Sequence of chain 1.C:
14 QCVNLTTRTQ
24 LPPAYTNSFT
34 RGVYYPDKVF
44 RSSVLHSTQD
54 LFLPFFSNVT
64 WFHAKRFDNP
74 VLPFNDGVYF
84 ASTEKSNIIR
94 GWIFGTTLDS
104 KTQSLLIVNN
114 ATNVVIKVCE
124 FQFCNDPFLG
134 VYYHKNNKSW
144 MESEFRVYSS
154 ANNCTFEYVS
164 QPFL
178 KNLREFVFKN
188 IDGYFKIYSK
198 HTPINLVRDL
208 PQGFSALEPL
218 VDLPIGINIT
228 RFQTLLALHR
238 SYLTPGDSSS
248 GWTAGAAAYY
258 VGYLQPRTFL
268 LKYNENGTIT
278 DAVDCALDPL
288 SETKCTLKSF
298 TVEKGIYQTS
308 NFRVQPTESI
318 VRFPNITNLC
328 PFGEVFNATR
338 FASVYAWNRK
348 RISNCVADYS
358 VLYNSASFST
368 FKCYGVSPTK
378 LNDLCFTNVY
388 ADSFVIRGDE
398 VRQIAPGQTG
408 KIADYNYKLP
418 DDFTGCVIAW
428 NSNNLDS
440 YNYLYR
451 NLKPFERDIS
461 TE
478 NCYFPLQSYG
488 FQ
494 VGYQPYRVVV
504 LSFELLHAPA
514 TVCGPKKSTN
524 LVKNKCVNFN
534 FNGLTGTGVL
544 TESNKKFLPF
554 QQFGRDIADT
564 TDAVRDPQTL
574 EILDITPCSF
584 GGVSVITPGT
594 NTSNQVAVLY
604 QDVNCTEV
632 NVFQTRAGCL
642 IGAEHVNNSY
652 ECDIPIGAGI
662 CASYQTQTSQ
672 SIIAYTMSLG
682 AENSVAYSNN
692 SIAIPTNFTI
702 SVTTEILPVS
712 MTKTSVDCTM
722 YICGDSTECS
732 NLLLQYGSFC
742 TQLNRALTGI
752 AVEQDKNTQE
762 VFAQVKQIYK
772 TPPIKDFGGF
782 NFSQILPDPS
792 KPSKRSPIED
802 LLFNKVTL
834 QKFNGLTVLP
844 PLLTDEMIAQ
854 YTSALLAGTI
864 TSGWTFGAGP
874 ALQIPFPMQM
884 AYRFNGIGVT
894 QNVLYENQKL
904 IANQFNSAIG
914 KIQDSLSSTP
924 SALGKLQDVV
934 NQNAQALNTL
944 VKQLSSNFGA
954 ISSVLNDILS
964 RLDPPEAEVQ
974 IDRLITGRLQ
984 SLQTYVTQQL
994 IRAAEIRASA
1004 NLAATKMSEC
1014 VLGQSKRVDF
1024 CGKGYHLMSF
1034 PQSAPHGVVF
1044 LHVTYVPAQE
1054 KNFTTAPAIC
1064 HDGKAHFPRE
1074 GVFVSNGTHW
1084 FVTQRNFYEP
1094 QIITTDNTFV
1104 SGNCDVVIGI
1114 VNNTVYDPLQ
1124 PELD

Binding-site contacts:
Ligand atom C2 contacts residue ASN594 of chain 1.C at 2.5 Å.
Ligand atom C7 contacts residue ASN594 of chain 1.C at 3.8 Å.
Ligand atom O5 contacts residue ASN594 of chain 1.C at 2.4 Å (h-bond).
Ligand atom N2 contacts residue ASN594 of chain 1.C at 2.9 Å (h-bond).
Ligand atom C1 contacts residue ASN594 of chain 1.C at 1.4 Å.
Ligand atom C5 contacts residue ASN594 of chain 1.C at 3.7 Å.
Ligand atom C3 contacts residue ASN594 of chain 1.C at 3.8 Å.
Ligand atom C8 contacts residue ASN594 of chain 1.C at 4.1 Å.
Ligand atom O7 contacts residue ASN594 of chain 1.C at 4.3 Å.
Ligand atom C4 contacts residue ASN594 of chain 1.C at 4.2 Å.

The small molecule below binds the protein below.
Small molecule (SMILES): CC(=O)N[C@@H]1[C@@H](O)[C@H](O)[C@@H](CO)O[C@H]1O